Sequence of chain 1.A:
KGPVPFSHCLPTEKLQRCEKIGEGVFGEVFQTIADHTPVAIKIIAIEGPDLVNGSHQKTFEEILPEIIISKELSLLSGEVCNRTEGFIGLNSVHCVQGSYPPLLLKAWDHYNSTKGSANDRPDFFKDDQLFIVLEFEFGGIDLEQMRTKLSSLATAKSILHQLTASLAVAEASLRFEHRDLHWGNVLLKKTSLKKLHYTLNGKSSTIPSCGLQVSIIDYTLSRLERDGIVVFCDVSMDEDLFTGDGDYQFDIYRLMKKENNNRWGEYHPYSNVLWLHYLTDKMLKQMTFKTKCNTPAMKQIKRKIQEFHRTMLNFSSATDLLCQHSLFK

This small molecule binds to this protein.
Small molecule (SMILES): O=C(O)c1ccc2cc1OCCOCCNc1ccn3ncc-2c3n1

Binding-site contacts:
Ligand atom C15 contacts residue GLY168 of chain 1.A at 3.1 Å.
Ligand atom C7 contacts residue PHE54 of chain 1.A at 3.5 Å (hydrophobic).
Ligand atom C16 contacts residue ILE49 of chain 1.A at 3.8 Å (hydrophobic).
Ligand atom C9 contacts residue VAL57 of chain 1.A at 3.9 Å (hydrophobic).
Ligand atom O3 contacts residue PHE164 of chain 1.A at 4.0 Å.
Ligand atom N2 contacts residue ALA68 of chain 1.A at 3.5 Å.
Ligand atom O1 contacts residue LYS70 of chain 1.A at 3.5 Å.
Ligand atom C14 contacts residue LEU215 of chain 1.A at 3.7 Å (hydrophobic).
Ligand atom N2 contacts residue GLU165 of chain 1.A at 3.8 Å.
Ligand atom N3 contacts residue ILE49 of chain 1.A at 4.0 Å.
Ligand atom O contacts residue LYS70 of chain 1.A at 2.5 Å (salt-bridge).
Ligand atom N2 contacts residue PHE166 of chain 1.A at 4.0 Å.
Ligand atom N2 contacts residue GLY167 of chain 1.A at 3.0 Å (h-bond).
Ligand atom C7 contacts residue VAL57 of chain 1.A at 3.8 Å (hydrophobic).
Ligand atom C3 contacts residue PHE164 of chain 1.A at 3.6 Å (hydrophobic).
Ligand atom C8 contacts residue ILE245 of chain 1.A at 3.6 Å (hydrophobic).
Ligand atom C7 contacts residue LYS70 of chain 1.A at 3.9 Å.
Ligand atom C16 contacts residue GLY168 of chain 1.A at 3.3 Å.
Ligand atom C1 contacts residue ILE245 of chain 1.A at 3.9 Å (hydrophobic).
Ligand atom C14 contacts residue GLY167 of chain 1.A at 3.9 Å.
Ligand atom C6 contacts residue ILE245 of chain 1.A at 3.9 Å (hydrophobic).
Ligand atom C5 contacts residue ILE245 of chain 1.A at 3.8 Å (hydrophobic).
Ligand atom C3 contacts residue ILE245 of chain 1.A at 3.6 Å (hydrophobic).
Ligand atom C2 contacts residue ILE245 of chain 1.A at 3.8 Å (hydrophobic).
Ligand atom C contacts residue ASP246 of chain 1.A at 3.5 Å.
Ligand atom C contacts residue LYS70 of chain 1.A at 3.6 Å.
Ligand atom O3 contacts residue ASP246 of chain 1.A at 2.9 Å (salt-bridge).
Ligand atom C14 contacts residue ALA68 of chain 1.A at 3.4 Å (hydrophobic).
Ligand atom O contacts residue ASP246 of chain 1.A at 3.6 Å.
Ligand atom C15 contacts residue LEU215 of chain 1.A at 3.7 Å (hydrophobic).
Ligand atom O3 contacts residue ILE245 of chain 1.A at 4.0 Å.
Ligand atom C15 contacts residue ILE49 of chain 1.A at 3.6 Å (hydrophobic).
Ligand atom C6 contacts residue LYS70 of chain 1.A at 4.0 Å.
Ligand atom C12 contacts residue LEU215 of chain 1.A at 3.5 Å (hydrophobic).
Ligand atom N3 contacts residue LEU215 of chain 1.A at 3.4 Å.
Ligand atom C14 contacts residue GLU165 of chain 1.A at 3.7 Å.
Ligand atom C13 contacts residue LEU215 of chain 1.A at 3.7 Å (hydrophobic).
Ligand atom C2 contacts residue PHE164 of chain 1.A at 3.5 Å (hydrophobic).
Ligand atom N2 contacts residue LEU215 of chain 1.A at 3.6 Å.
Ligand atom N1 contacts residue LEU215 of chain 1.A at 4.0 Å.